Sequence of chain 1.E:
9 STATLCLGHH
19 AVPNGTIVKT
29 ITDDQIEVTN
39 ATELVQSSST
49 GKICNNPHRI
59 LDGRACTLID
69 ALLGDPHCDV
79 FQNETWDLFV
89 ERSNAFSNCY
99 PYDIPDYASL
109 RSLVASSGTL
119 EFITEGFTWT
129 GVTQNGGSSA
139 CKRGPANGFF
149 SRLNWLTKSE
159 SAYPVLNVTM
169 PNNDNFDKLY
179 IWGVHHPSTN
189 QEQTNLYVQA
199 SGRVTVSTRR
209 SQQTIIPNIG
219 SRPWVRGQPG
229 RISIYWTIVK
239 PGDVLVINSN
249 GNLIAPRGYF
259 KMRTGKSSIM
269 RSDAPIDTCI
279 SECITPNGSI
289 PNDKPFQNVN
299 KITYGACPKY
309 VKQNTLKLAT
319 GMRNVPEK

Sequence of chain 1.F:
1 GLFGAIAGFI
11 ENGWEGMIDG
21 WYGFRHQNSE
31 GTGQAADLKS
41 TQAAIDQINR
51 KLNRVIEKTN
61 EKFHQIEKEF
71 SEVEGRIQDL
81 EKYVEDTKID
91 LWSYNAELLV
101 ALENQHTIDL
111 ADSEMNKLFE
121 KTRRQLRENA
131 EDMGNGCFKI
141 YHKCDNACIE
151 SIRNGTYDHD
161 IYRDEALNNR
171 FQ

This protein binds this small molecule.
Small molecule (SMILES): CC(=O)N[C@@H]1[C@@H](O)[C@H](O)[C@@H](CO)O[C@H]1O

Binding-site contacts:
Ligand atom C8 contacts residue ASN296 of chain 1.E at 4.3 Å.
Ligand atom O5 contacts residue ASN285 of chain 1.E at 2.4 Å (h-bond).
Ligand atom C8 contacts residue VAL297 of chain 1.E at 3.0 Å (hydrophobic).
Ligand atom C6 contacts residue GLU69 of chain 1.F at 3.7 Å.
Ligand atom C3 contacts residue ASN285 of chain 1.E at 3.8 Å.
Ligand atom C7 contacts residue ASN285 of chain 1.E at 2.8 Å.
Ligand atom O7 contacts residue ASN285 of chain 1.E at 3.0 Å (h-bond).
Ligand atom C1 contacts residue VAL297 of chain 1.E at 3.6 Å (hydrophobic).
Ligand atom O6 contacts residue ASN298 of chain 1.E at 3.0 Å (h-bond).
Ligand atom O5 contacts residue ASN298 of chain 1.E at 3.5 Å (h-bond).
Ligand atom C2 contacts residue VAL297 of chain 1.E at 4.2 Å (hydrophobic).
Ligand atom N2 contacts residue ASN285 of chain 1.E at 2.9 Å (h-bond).
Ligand atom C2 contacts residue ASN285 of chain 1.E at 2.4 Å.
Ligand atom C1 contacts residue ASN285 of chain 1.E at 1.5 Å.
Ligand atom C7 contacts residue VAL297 of chain 1.E at 3.8 Å (hydrophobic).
Ligand atom N2 contacts residue VAL297 of chain 1.E at 3.6 Å (h-bond).
Ligand atom C5 contacts residue ASN285 of chain 1.E at 3.7 Å.
Ligand atom O6 contacts residue GLU69 of chain 1.F at 2.9 Å (salt-bridge).
Ligand atom C5 contacts residue ASN298 of chain 1.E at 3.9 Å.
Ligand atom C6 contacts residue ASN298 of chain 1.E at 4.0 Å.
Ligand atom C4 contacts residue ASN285 of chain 1.E at 4.2 Å.
Ligand atom C1 contacts residue ASN298 of chain 1.E at 4.1 Å.
Ligand atom C8 contacts residue ASN285 of chain 1.E at 3.4 Å.